Binding-site contacts:
Ligand atom N3 contacts residue PHE5 of chain 1.A at 4.0 Å.
Ligand atom P contacts residue MN1 of chain 1.E at 3.9 Å.
Ligand atom O2P contacts residue GLU10 of chain 1.A at 3.3 Å (salt-bridge).
Ligand atom O5' contacts residue CYS83 of chain 1.A at 3.5 Å (h-bond).
Ligand atom C5' contacts residue ARG63 of chain 1.A at 3.8 Å.
Ligand atom O1P contacts residue SO41 of chain 1.F at 2.9 Å (h-bond).
Ligand atom O3' contacts residue MN1 of chain 1.D at 3.8 Å.
Ligand atom C4 contacts residue PHE5 of chain 1.A at 3.9 Å (hydrophobic).
Ligand atom O5' contacts residue LYS76 of chain 1.A at 3.4 Å.
Ligand atom C5' contacts residue CYS83 of chain 1.A at 3.7 Å (hydrophobic).
Ligand atom C4 contacts residue LEU72 of chain 1.A at 3.9 Å (hydrophobic).
Ligand atom O1P contacts residue ARG63 of chain 1.A at 2.7 Å (salt-bridge).
Ligand atom C5 contacts residue LEU72 of chain 1.A at 3.8 Å (hydrophobic).
Ligand atom O2P contacts residue LYS76 of chain 1.A at 3.0 Å (salt-bridge).
Ligand atom N9 contacts residue PHE5 of chain 1.A at 3.8 Å.
Ligand atom O2P contacts residue SO41 of chain 1.F at 3.1 Å (h-bond).
Ligand atom O2' contacts residue GLU10 of chain 1.A at 3.0 Å (salt-bridge).
Ligand atom O3' contacts residue MN1 of chain 1.E at 2.5 Å.
Ligand atom O2P contacts residue MN1 of chain 1.D at 2.4 Å.
Ligand atom O3' contacts residue GLU10 of chain 1.A at 3.4 Å (salt-bridge).
Ligand atom P contacts residue ARG63 of chain 1.A at 3.9 Å.
Ligand atom C2' contacts residue PHE5 of chain 1.A at 3.6 Å (hydrophobic).
Ligand atom C4' contacts residue CYS83 of chain 1.A at 3.7 Å (hydrophobic).
Ligand atom C5 contacts residue PHE5 of chain 1.A at 3.9 Å (hydrophobic).
Ligand atom O1P contacts residue ARG113 of chain 1.A at 3.0 Å (salt-bridge).
Ligand atom C5' contacts residue ILE74 of chain 1.A at 3.5 Å (hydrophobic).
Ligand atom O5' contacts residue SO41 of chain 1.F at 3.6 Å.
Ligand atom C3' contacts residue MN1 of chain 1.E at 3.0 Å.
Ligand atom C2' contacts residue MN1 of chain 1.E at 2.7 Å.
Ligand atom O2' contacts residue PHE5 of chain 1.A at 3.5 Å.
Ligand atom C2 contacts residue ILE115 of chain 1.A at 3.5 Å (hydrophobic).
Ligand atom C8 contacts residue PHE5 of chain 1.A at 3.6 Å (hydrophobic).
Ligand atom O2' contacts residue MN1 of chain 1.E at 2.3 Å.
Ligand atom C1' contacts residue PHE5 of chain 1.A at 3.9 Å (hydrophobic).
Ligand atom P contacts residue SO41 of chain 1.F at 3.3 Å.
Ligand atom O5' contacts residue ARG63 of chain 1.A at 3.9 Å.
Ligand atom O4' contacts residue ALA85 of chain 1.A at 3.5 Å.
Ligand atom P contacts residue MN1 of chain 1.D at 3.6 Å.
Ligand atom N6 contacts residue ILE70 of chain 1.A at 3.9 Å.
Ligand atom N1 contacts residue PHE35 of chain 1.A at 3.8 Å.

Sequence of chain 1.A:
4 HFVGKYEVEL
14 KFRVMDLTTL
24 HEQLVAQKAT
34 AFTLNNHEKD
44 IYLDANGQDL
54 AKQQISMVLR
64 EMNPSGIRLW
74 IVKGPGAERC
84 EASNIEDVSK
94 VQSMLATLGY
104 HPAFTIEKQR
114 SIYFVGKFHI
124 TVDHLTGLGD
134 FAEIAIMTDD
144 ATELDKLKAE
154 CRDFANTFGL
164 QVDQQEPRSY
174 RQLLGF

A protein and the small-molecule ligand that binds it are described below.
Small molecule (SMILES): Nc1ncnc2c1ncn2[C@@H]1O[C@@H]2CO[P](=O)(O)O[C@H]2[C@H]1O